Sequence of chain 1.C:
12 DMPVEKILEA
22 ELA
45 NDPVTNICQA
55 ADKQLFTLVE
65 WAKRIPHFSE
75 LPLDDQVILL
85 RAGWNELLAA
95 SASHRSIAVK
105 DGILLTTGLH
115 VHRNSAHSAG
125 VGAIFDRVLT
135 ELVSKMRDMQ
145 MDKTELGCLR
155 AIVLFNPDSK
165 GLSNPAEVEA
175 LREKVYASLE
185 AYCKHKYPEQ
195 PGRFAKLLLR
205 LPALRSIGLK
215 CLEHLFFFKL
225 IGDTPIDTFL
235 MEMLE

A protein and the small-molecule ligand that binds it are described below.
Small molecule (SMILES): CC1(C)CCC(C)(C)c2cc(C3(c4ccc(C(=O)[O-])cc4)OCCO3)ccc21

Binding-site contacts:
Ligand atom C24 contacts residue HIS218 of chain 1.C at 3.8 Å.
Ligand atom C6 contacts residue ALA55 of chain 1.C at 3.5 Å (hydrophobic).
Ligand atom C12 contacts residue ILE51 of chain 1.C at 3.9 Å (hydrophobic).
Ligand atom O4 contacts residue ALA55 of chain 1.C at 3.9 Å.
Ligand atom O1 contacts residue GLN58 of chain 1.C at 3.9 Å.
Ligand atom C3 contacts residue LEU92 of chain 1.C at 3.6 Å (hydrophobic).
Ligand atom C24 contacts residue ILE128 of chain 1.C at 3.9 Å (hydrophobic).
Ligand atom C13 contacts residue ILE51 of chain 1.C at 4.0 Å (hydrophobic).
Ligand atom C4 contacts residue LEU92 of chain 1.C at 3.6 Å (hydrophobic).
Ligand atom O2 contacts residue THR110 of chain 1.C at 3.0 Å (h-bond).
Ligand atom C7 contacts residue ALA54 of chain 1.C at 4.0 Å (hydrophobic).
Ligand atom C20 contacts residue ASN89 of chain 1.C at 3.8 Å.
Ligand atom O3 contacts residue ALA93 of chain 1.C at 4.0 Å.
Ligand atom C13 contacts residue CYS215 of chain 1.C at 4.1 Å (hydrophobic).
Ligand atom C20 contacts residue LEU92 of chain 1.C at 4.0 Å (hydrophobic).
Ligand atom C21 contacts residue CYS215 of chain 1.C at 3.9 Å (hydrophobic).
Ligand atom C1 contacts residue ALA96 of chain 1.C at 4.0 Å (hydrophobic).
Ligand atom C7 contacts residue ILE51 of chain 1.C at 3.6 Å (hydrophobic).
Ligand atom C19 contacts residue ASN89 of chain 1.C at 3.2 Å.
Ligand atom C21 contacts residue VAL132 of chain 1.C at 3.4 Å (hydrophobic).
Ligand atom O1 contacts residue THR110 of chain 1.C at 3.6 Å.
Ligand atom O1 contacts residue ARG99 of chain 1.C at 2.4 Å (salt-bridge).
Ligand atom C22 contacts residue PHE129 of chain 1.C at 4.0 Å (hydrophobic).
Ligand atom O2 contacts residue ARG99 of chain 1.C at 4.0 Å.
Ligand atom C23 contacts residue PHE222 of chain 1.C at 3.8 Å (hydrophobic).
Ligand atom C1 contacts residue THR110 of chain 1.C at 3.8 Å.
Ligand atom O2 contacts residue ALA54 of chain 1.C at 3.1 Å.
Ligand atom C1 contacts residue ALA54 of chain 1.C at 4.0 Å (hydrophobic).
Ligand atom C10 contacts residue ILE51 of chain 1.C at 4.0 Å (hydrophobic).
Ligand atom O2 contacts residue LEU109 of chain 1.C at 3.5 Å.
Ligand atom C16 contacts residue ILE128 of chain 1.C at 3.7 Å (hydrophobic).
Ligand atom C22 contacts residue ILE51 of chain 1.C at 4.0 Å (hydrophobic).
Ligand atom C7 contacts residue ALA55 of chain 1.C at 3.5 Å (hydrophobic).
Ligand atom C1 contacts residue ARG99 of chain 1.C at 3.4 Å.
Ligand atom C3 contacts residue ALA96 of chain 1.C at 3.4 Å (hydrophobic).
Ligand atom O1 contacts residue ALA96 of chain 1.C at 3.8 Å.
Ligand atom C2 contacts residue ALA96 of chain 1.C at 4.0 Å (hydrophobic).
Ligand atom C11 contacts residue ILE51 of chain 1.C at 3.9 Å (hydrophobic).
Ligand atom C6 contacts residue ILE51 of chain 1.C at 3.7 Å (hydrophobic).
Ligand atom C23 contacts residue VAL48 of chain 1.C at 3.8 Å (hydrophobic).